Binding-site contacts:
Ligand atom C2 contacts residue ASN576 of chain 1.C at 2.5 Å.
Ligand atom C8 contacts residue GLU281 of chain 1.C at 3.3 Å.
Ligand atom C3 contacts residue ASN576 of chain 1.C at 3.8 Å.
Ligand atom C5 contacts residue ASN576 of chain 1.C at 3.7 Å.
Ligand atom C1 contacts residue ASN576 of chain 1.C at 1.4 Å.
Ligand atom N2 contacts residue ASN576 of chain 1.C at 3.0 Å (h-bond).
Ligand atom C4 contacts residue ASN576 of chain 1.C at 4.3 Å.
Ligand atom C7 contacts residue ASN576 of chain 1.C at 3.1 Å.
Ligand atom C8 contacts residue ASN576 of chain 1.C at 4.4 Å.
Ligand atom O7 contacts residue ASN576 of chain 1.C at 3.0 Å (h-bond).
Ligand atom C7 contacts residue GLU281 of chain 1.C at 3.7 Å.
Ligand atom O5 contacts residue ASN576 of chain 1.C at 2.4 Å (h-bond).
Ligand atom O7 contacts residue GLU281 of chain 1.C at 3.3 Å (salt-bridge).

The small molecule below binds the protein below.
Small molecule (SMILES): CC(=O)N[C@H]1[C@H](O[C@H]2[C@H](O)[C@@H](NC(C)=O)CO[C@@H]2CO)O[C@H](CO)[C@@H](O)[C@@H]1O

Sequence of chain 1.C:
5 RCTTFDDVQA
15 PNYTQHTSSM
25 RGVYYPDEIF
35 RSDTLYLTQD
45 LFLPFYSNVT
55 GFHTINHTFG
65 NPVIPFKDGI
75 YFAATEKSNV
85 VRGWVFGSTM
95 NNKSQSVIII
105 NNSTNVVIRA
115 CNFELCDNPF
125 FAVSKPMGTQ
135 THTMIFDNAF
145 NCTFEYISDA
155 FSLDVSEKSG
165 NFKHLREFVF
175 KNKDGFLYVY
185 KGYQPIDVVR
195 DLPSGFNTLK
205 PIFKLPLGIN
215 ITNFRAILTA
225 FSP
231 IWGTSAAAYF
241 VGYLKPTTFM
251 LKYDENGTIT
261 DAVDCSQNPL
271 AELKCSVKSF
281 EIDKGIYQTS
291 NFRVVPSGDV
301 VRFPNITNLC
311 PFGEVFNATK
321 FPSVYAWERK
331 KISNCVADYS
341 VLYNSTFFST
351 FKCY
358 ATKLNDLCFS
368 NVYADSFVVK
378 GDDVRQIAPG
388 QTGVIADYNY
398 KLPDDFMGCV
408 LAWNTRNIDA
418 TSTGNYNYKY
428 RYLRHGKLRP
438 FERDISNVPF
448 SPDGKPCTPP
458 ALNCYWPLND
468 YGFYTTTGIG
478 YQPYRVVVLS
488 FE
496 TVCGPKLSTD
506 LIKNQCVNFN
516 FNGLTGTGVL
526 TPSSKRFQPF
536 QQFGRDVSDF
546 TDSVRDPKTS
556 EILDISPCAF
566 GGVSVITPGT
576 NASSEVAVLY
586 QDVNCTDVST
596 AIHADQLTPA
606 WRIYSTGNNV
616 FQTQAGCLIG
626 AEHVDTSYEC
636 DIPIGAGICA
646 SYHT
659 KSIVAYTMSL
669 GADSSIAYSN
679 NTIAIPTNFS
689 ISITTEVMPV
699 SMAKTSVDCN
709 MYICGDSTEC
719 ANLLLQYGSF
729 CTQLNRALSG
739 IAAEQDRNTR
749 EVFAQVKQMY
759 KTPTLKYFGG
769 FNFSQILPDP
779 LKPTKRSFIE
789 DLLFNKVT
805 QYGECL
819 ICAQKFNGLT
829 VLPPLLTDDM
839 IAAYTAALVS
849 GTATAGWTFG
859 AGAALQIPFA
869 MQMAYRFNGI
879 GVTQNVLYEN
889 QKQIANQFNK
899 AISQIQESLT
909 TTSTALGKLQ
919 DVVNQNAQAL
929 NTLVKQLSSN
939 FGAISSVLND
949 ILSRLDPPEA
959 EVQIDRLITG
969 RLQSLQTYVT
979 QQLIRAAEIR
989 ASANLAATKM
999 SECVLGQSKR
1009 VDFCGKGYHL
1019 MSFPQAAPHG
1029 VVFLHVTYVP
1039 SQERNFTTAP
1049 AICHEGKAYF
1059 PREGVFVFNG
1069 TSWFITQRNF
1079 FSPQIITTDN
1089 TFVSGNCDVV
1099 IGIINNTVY